Sequence of chain 1.A:
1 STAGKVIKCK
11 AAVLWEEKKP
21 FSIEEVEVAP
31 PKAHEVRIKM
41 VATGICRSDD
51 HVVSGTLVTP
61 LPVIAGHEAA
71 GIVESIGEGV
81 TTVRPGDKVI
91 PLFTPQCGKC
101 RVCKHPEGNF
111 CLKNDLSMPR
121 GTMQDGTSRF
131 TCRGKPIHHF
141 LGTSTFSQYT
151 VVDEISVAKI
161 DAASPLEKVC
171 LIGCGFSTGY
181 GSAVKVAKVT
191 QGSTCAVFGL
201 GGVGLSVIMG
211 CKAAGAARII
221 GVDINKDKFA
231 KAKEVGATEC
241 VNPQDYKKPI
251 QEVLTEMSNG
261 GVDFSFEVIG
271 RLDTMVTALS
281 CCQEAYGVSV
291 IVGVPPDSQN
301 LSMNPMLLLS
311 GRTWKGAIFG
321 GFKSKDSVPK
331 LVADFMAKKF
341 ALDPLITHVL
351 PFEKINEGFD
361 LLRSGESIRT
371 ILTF

Binding-site contacts:
Ligand atom N13 contacts residue NAI1 of chain 1.G at 4.2 Å.
Ligand atom C5 contacts residue VAL294 of chain 1.A at 3.9 Å (hydrophobic).
Ligand atom C2 contacts residue ILE318 of chain 1.A at 3.6 Å (hydrophobic).
Ligand atom O16 contacts residue NAI1 of chain 1.G at 3.1 Å.
Ligand atom O16 contacts residue ZN1 of chain 1.E at 2.1 Å.
Ligand atom C3 contacts residue LEU309 of chain 1.B at 4.3 Å (hydrophobic).
Ligand atom C3 contacts residue VAL294 of chain 1.A at 3.9 Å (hydrophobic).
Ligand atom C14 contacts residue SER48 of chain 1.A at 3.5 Å.
Ligand atom C12 contacts residue LEU141 of chain 1.A at 4.1 Å (hydrophobic).
Ligand atom C4 contacts residue LEU57 of chain 1.A at 4.1 Å (hydrophobic).
Ligand atom C2 contacts residue LEU116 of chain 1.A at 4.2 Å (hydrophobic).
Ligand atom O16 contacts residue HIS67 of chain 1.A at 3.0 Å (h-bond).
Ligand atom O16 contacts residue SER48 of chain 1.A at 2.7 Å (h-bond).
Ligand atom C1 contacts residue ILE318 of chain 1.A at 3.4 Å (hydrophobic).
Ligand atom N13 contacts residue LEU141 of chain 1.A at 3.8 Å.
Ligand atom C14 contacts residue CYS174 of chain 1.A at 3.6 Å (hydrophobic).
Ligand atom C1 contacts residue NAI1 of chain 1.G at 3.7 Å.
Ligand atom C4 contacts residue LEU116 of chain 1.A at 4.1 Å (hydrophobic).
Ligand atom C1 contacts residue VAL294 of chain 1.A at 3.9 Å (hydrophobic).
Ligand atom C14 contacts residue PHE93 of chain 1.A at 3.7 Å (hydrophobic).
Ligand atom C14 contacts residue HIS67 of chain 1.A at 3.2 Å.
Ligand atom C5 contacts residue LEU116 of chain 1.A at 4.0 Å (hydrophobic).
Ligand atom O16 contacts residue CYS46 of chain 1.A at 3.5 Å (h-bond).
Ligand atom C14 contacts residue ZN1 of chain 1.E at 2.9 Å.
Ligand atom N13 contacts residue PHE93 of chain 1.A at 3.4 Å.
Ligand atom C4 contacts residue VAL294 of chain 1.A at 3.8 Å (hydrophobic).
Ligand atom C1 contacts residue LEU309 of chain 1.B at 3.8 Å (hydrophobic).
Ligand atom N13 contacts residue SER48 of chain 1.A at 4.0 Å.
Ligand atom N13 contacts residue HIS67 of chain 1.A at 4.2 Å.
Ligand atom O16 contacts residue CYS174 of chain 1.A at 3.4 Å (h-bond).
Ligand atom C3 contacts residue LEU116 of chain 1.A at 4.2 Å (hydrophobic).
Ligand atom C6 contacts residue LEU116 of chain 1.A at 4.1 Å (hydrophobic).
Ligand atom C14 contacts residue NAI1 of chain 1.G at 3.5 Å.
Ligand atom C1 contacts residue LEU116 of chain 1.A at 4.2 Å (hydrophobic).
Ligand atom N13 contacts residue ZN1 of chain 1.E at 4.2 Å.
Ligand atom C2 contacts residue LEU309 of chain 1.B at 3.3 Å (hydrophobic).
Ligand atom C2 contacts residue VAL294 of chain 1.A at 3.8 Å (hydrophobic).
Ligand atom C12 contacts residue SER48 of chain 1.A at 3.5 Å.
Ligand atom C6 contacts residue VAL294 of chain 1.A at 3.9 Å (hydrophobic).
Ligand atom C6 contacts residue NAI1 of chain 1.G at 3.5 Å.

Sequence of chain 1.B:
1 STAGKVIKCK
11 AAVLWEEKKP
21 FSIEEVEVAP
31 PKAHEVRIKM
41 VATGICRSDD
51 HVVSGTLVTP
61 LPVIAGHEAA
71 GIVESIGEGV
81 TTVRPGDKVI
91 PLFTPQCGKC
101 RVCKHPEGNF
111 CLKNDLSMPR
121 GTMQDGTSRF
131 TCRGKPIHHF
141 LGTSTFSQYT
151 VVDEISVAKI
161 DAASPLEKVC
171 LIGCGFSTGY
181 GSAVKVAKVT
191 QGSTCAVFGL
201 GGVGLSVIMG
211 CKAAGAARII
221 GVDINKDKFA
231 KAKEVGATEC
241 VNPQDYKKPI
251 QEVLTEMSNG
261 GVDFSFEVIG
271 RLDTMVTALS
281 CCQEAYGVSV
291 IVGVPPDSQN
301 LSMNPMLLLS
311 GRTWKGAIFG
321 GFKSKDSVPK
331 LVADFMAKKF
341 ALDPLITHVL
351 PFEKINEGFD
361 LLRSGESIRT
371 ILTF

This small molecule binds to this protein.
Small molecule (SMILES): O=CNCc1ccccc1